A small-molecule ligand and the protein it binds are described below.
Small molecule (SMILES): CC(=O)N[C@H]1[C@H](O[C@H]2[C@H](O)[C@@H](NC(C)=O)CO[C@@H]2CO)O[C@H](CO)[C@@H](O)[C@@H]1O

Binding-site contacts:
Ligand atom C8 contacts residue GLY358 of chain 1.I at 4.0 Å.
Ligand atom N2 contacts residue ASN361 of chain 1.I at 2.8 Å (h-bond).
Ligand atom O7 contacts residue GLY358 of chain 1.I at 4.3 Å.
Ligand atom O5 contacts residue ASN361 of chain 1.I at 2.4 Å (h-bond).
Ligand atom O7 contacts residue ASN361 of chain 1.I at 3.6 Å (h-bond).
Ligand atom C7 contacts residue GLY358 of chain 1.I at 4.5 Å.
Ligand atom C5 contacts residue ASN361 of chain 1.I at 3.7 Å.
Ligand atom C7 contacts residue ASN361 of chain 1.I at 3.3 Å.
Ligand atom C1 contacts residue ASN361 of chain 1.I at 1.5 Å.
Ligand atom C8 contacts residue ASN361 of chain 1.I at 4.3 Å.
Ligand atom C8 contacts residue SER357 of chain 1.I at 3.5 Å.
Ligand atom C7 contacts residue SER357 of chain 1.I at 4.3 Å.
Ligand atom C3 contacts residue ASN361 of chain 1.I at 3.7 Å.
Ligand atom C2 contacts residue ASN361 of chain 1.I at 2.4 Å.
Ligand atom C4 contacts residue ASN361 of chain 1.I at 4.2 Å.

Sequence of chain 1.I:
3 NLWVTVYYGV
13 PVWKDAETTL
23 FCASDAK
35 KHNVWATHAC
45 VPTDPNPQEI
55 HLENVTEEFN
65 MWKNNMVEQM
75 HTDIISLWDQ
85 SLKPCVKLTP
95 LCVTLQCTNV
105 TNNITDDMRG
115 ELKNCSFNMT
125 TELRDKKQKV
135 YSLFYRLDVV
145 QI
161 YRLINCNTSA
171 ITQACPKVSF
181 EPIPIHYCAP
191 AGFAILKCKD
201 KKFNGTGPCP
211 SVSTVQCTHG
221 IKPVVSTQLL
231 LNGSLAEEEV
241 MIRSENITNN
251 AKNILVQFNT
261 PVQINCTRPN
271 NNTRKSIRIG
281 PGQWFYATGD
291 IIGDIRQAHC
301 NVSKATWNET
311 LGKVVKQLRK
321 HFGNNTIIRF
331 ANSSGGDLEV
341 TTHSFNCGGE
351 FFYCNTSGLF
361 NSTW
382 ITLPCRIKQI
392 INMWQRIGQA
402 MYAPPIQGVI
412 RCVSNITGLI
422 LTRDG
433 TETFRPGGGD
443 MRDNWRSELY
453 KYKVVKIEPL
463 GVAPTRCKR